Sequence of chain 53.A:
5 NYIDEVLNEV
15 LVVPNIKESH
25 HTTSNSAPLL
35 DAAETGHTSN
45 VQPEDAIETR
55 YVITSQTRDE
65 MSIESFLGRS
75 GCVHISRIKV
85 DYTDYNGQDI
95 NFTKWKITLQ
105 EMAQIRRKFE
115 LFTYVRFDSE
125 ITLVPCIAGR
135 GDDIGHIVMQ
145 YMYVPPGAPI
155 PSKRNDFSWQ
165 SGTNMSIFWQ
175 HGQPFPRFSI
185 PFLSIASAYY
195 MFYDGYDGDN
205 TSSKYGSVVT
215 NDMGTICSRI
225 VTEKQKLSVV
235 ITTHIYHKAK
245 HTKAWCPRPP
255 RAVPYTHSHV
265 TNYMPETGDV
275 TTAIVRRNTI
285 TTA

The small molecule below binds the protein below.
Small molecule (SMILES): COc1ccc(N2CCN(c3cccc(C)c3)CC2)nn1

Binding-site contacts:
Ligand atom C10 contacts residue HIS241 of chain 53.A at 3.6 Å.
Ligand atom C13 contacts residue ILE101 of chain 53.A at 3.4 Å (hydrophobic).
Ligand atom C21 contacts residue ILE101 of chain 53.A at 4.0 Å (hydrophobic).
Ligand atom C21 contacts residue ILE220 of chain 53.A at 3.5 Å (hydrophobic).
Ligand atom C8 contacts residue PHE121 of chain 53.A at 4.3 Å (hydrophobic).
Ligand atom C6 contacts residue THR102 of chain 53.A at 4.3 Å.
Ligand atom O2 contacts residue MET195 of chain 53.A at 4.4 Å.
Ligand atom C10 contacts residue SER123 of chain 53.A at 4.2 Å.
Ligand atom C21 contacts residue TYR147 of chain 53.A at 2.7 Å (hydrophobic).
Ligand atom C15 contacts residue ILE101 of chain 53.A at 4.1 Å (hydrophobic).
Ligand atom C18 contacts residue ILE125 of chain 53.A at 4.2 Å (hydrophobic).
Ligand atom C19 contacts residue ILE125 of chain 53.A at 3.2 Å (hydrophobic).
Ligand atom C1 contacts residue TYR194 of chain 53.A at 4.2 Å (hydrophobic).
Ligand atom C14 contacts residue MET217 of chain 53.A at 3.9 Å (hydrophobic).
Ligand atom O2 contacts residue TYR193 of chain 53.A at 3.4 Å.
Ligand atom C11 contacts residue HIS241 of chain 53.A at 3.7 Å.
Ligand atom C1 contacts residue MET195 of chain 53.A at 4.3 Å (hydrophobic).
Ligand atom C7 contacts residue LEU103 of chain 53.A at 3.2 Å (hydrophobic).
Ligand atom C13 contacts residue THR102 of chain 53.A at 4.3 Å.
Ligand atom C16 contacts residue ILE101 of chain 53.A at 3.5 Å (hydrophobic).
Ligand atom C8 contacts residue LEU103 of chain 53.A at 3.1 Å (hydrophobic).
Ligand atom C17 contacts residue ILE220 of chain 53.A at 3.9 Å (hydrophobic).
Ligand atom C14 contacts residue ILE101 of chain 53.A at 4.1 Å (hydrophobic).
Ligand atom C1 contacts residue ASN215 of chain 53.A at 3.6 Å.
Ligand atom N5 contacts residue MET217 of chain 53.A at 3.3 Å (h-bond).
Ligand atom C1 contacts residue TYR193 of chain 53.A at 3.8 Å (hydrophobic).
Ligand atom C20 contacts residue ILE125 of chain 53.A at 3.4 Å (hydrophobic).
Ligand atom C14 contacts residue LEU187 of chain 53.A at 4.3 Å (hydrophobic).
Ligand atom C17 contacts residue ILE101 of chain 53.A at 3.8 Å (hydrophobic).
Ligand atom C16 contacts residue TYR147 of chain 53.A at 4.3 Å (hydrophobic).
Ligand atom C18 contacts residue PHE182 of chain 53.A at 4.0 Å (hydrophobic).
Ligand atom C3 contacts residue TYR193 of chain 53.A at 3.8 Å (hydrophobic).
Ligand atom N5 contacts residue TYR193 of chain 53.A at 4.0 Å.
Ligand atom C3 contacts residue PHE121 of chain 53.A at 4.4 Å (hydrophobic).
Ligand atom C3 contacts residue LEU103 of chain 53.A at 4.2 Å (hydrophobic).
Ligand atom C17 contacts residue TYR147 of chain 53.A at 4.0 Å (hydrophobic).
Ligand atom C18 contacts residue ILE220 of chain 53.A at 4.3 Å (hydrophobic).
Ligand atom N4 contacts residue TYR193 of chain 53.A at 3.5 Å.
Ligand atom C7 contacts residue THR102 of chain 53.A at 4.2 Å.
Ligand atom N4 contacts residue MET217 of chain 53.A at 3.3 Å.